The small molecule below binds the protein below.
Small molecule (SMILES): NCC(=O)O

Sequence of chain 1.N:
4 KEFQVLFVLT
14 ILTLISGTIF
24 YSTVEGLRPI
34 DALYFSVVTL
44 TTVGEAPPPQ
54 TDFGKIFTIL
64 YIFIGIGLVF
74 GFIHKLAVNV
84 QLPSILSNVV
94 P

Sequence of chain 1.M:
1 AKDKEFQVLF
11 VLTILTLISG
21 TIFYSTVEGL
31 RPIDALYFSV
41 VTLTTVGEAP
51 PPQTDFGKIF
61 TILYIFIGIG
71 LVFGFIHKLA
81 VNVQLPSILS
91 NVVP

Binding-site contacts:
Ligand atom CA contacts residue LEU71 of chain 1.N at 4.1 Å (hydrophobic).
Ligand atom C contacts residue GLY74 of chain 1.N at 4.4 Å.
Ligand atom N contacts residue LEU71 of chain 1.N at 4.3 Å.
Ligand atom C contacts residue GLY70 of chain 1.N at 4.4 Å.
Ligand atom OXT contacts residue ALA80 of chain 1.M at 4.2 Å.
Ligand atom O contacts residue LEU9 of chain 1.N at 4.1 Å.
Ligand atom CA contacts residue ALA80 of chain 1.M at 3.9 Å (hydrophobic).
Ligand atom CA contacts residue GLY74 of chain 1.N at 4.5 Å.
Ligand atom N contacts residue GLY70 of chain 1.N at 4.2 Å.
Ligand atom N contacts residue GLN84 of chain 1.M at 4.2 Å.
Ligand atom N contacts residue ALA80 of chain 1.M at 3.6 Å (h-bond).
Ligand atom O contacts residue GLY74 of chain 1.N at 3.8 Å.
Ligand atom CA contacts residue GLY70 of chain 1.N at 3.3 Å.